Binding-site contacts:
Ligand atom C5 contacts residue ASP276 of chain 1.A at 3.6 Å.
Ligand atom O2G contacts residue ARG149 of chain 1.A at 3.7 Å.
Ligand atom O5' contacts residue MG1 of chain 1.G at 3.6 Å.
Ligand atom O2B contacts residue MG1 of chain 1.F at 2.1 Å.
Ligand atom O3G contacts residue ASP190 of chain 1.A at 3.0 Å (salt-bridge).
Ligand atom PA contacts residue MG1 of chain 1.G at 3.2 Å.
Ligand atom N3A contacts residue MG1 of chain 1.F at 3.6 Å.
Ligand atom O2A contacts residue MG1 of chain 1.F at 2.0 Å.
Ligand atom PA contacts residue MG1 of chain 1.F at 3.3 Å.
Ligand atom C2' contacts residue TYR271 of chain 1.A at 3.3 Å (hydrophobic).
Ligand atom O2G contacts residue GLY189 of chain 1.A at 2.8 Å (h-bond).
Ligand atom C4' contacts residue PHE272 of chain 1.A at 3.4 Å (hydrophobic).
Ligand atom C5' contacts residue ASP192 of chain 1.A at 3.4 Å.
Ligand atom O1A contacts residue MG1 of chain 1.G at 3.4 Å.
Ligand atom PG contacts residue SER180 of chain 1.A at 3.5 Å.
Ligand atom N3 contacts residue ASP276 of chain 1.A at 3.6 Å.
Ligand atom O2A contacts residue ASP190 of chain 1.A at 2.9 Å (salt-bridge).
Ligand atom O2B contacts residue GLY179 of chain 1.A at 3.3 Å.
Ligand atom C4 contacts residue ASP276 of chain 1.A at 3.5 Å.
Ligand atom O3' contacts residue GLY274 of chain 1.A at 3.5 Å.
Ligand atom O2 contacts residue ASN279 of chain 1.A at 3.1 Å (h-bond).
Ligand atom O4' contacts residue PHE272 of chain 1.A at 3.6 Å.
Ligand atom O2A contacts residue MG1 of chain 1.G at 2.2 Å.
Ligand atom O2B contacts residue SER180 of chain 1.A at 3.0 Å (h-bond).
Ligand atom O3' contacts residue ARG183 of chain 1.A at 3.6 Å.
Ligand atom PG contacts residue MG1 of chain 1.F at 3.2 Å.
Ligand atom O2B contacts residue ASP192 of chain 1.A at 2.9 Å (salt-bridge).
Ligand atom O3B contacts residue MG1 of chain 1.F at 3.6 Å.
Ligand atom O2 contacts residue TYR271 of chain 1.A at 3.2 Å.
Ligand atom PB contacts residue MG1 of chain 1.F at 3.1 Å.
Ligand atom O3B contacts residue SER180 of chain 1.A at 3.4 Å (h-bond).
Ligand atom O3' contacts residue THR273 of chain 1.A at 3.6 Å (h-bond).
Ligand atom O2G contacts residue SER188 of chain 1.A at 3.4 Å.
Ligand atom C2' contacts residue ASN279 of chain 1.A at 3.4 Å.
Ligand atom C2' contacts residue GLY274 of chain 1.A at 3.5 Å.
Ligand atom O1B contacts residue ARG183 of chain 1.A at 2.8 Å (salt-bridge).
Ligand atom O2G contacts residue SER180 of chain 1.A at 2.6 Å (h-bond).
Ligand atom O3G contacts residue MG1 of chain 1.F at 2.0 Å.
Ligand atom O1B contacts residue SER180 of chain 1.A at 3.6 Å (h-bond).
Ligand atom O2A contacts residue ASP192 of chain 1.A at 2.6 Å (salt-bridge).

Sequence of chain 1.A:
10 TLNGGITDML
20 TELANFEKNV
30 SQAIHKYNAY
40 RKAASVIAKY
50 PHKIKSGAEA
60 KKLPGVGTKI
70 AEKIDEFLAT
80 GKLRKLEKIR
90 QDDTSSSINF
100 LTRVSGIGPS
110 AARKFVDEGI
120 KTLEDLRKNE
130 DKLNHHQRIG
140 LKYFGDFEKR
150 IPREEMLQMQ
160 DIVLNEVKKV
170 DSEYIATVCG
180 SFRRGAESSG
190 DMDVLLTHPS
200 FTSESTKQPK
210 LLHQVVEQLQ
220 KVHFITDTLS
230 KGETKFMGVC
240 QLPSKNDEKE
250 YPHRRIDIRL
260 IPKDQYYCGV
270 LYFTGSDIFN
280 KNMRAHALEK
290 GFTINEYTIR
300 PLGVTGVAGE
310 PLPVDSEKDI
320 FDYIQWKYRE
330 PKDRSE

The small molecule below binds the protein below.
Small molecule (SMILES): O=c1ccn([C@H]2C[C@H](O)[C@@H](CO[P](=O)(O)N[P](=O)(O)OP(=O)(O)O)O2)c(=O)[nH]1